Sequence of chain 27.T:
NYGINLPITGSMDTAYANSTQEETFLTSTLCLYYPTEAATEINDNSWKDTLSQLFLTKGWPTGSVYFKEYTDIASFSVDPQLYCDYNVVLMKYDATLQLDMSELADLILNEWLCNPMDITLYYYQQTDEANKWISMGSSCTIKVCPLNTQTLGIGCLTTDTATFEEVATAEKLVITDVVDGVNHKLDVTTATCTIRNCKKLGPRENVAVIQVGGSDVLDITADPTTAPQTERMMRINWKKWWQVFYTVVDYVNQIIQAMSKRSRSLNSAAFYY

Binding-site contacts:
Ligand atom O7 contacts residue ASN19 of chain 27.T at 4.1 Å.
Ligand atom C2 contacts residue ASN19 of chain 27.T at 3.0 Å.
Ligand atom O5 contacts residue ASN19 of chain 27.T at 2.8 Å (h-bond).
Ligand atom C1 contacts residue ASN19 of chain 27.T at 1.7 Å.
Ligand atom N2 contacts residue ASN19 of chain 27.T at 3.1 Å (h-bond).
Ligand atom C3 contacts residue ASN19 of chain 27.T at 4.1 Å.
Ligand atom C8 contacts residue ASN19 of chain 27.T at 4.3 Å.
Ligand atom C5 contacts residue ASN19 of chain 27.T at 3.8 Å.
Ligand atom C7 contacts residue ASN19 of chain 27.T at 3.6 Å.

This small molecule binds to this protein.
Small molecule (SMILES): CC(=O)N[C@H]1[C@H](O[C@H]2[C@H](O)[C@@H](NC(C)=O)CO[C@@H]2CO)O[C@H](CO)[C@@H](O)[C@@H]1O